Sequence of chain 1.A:
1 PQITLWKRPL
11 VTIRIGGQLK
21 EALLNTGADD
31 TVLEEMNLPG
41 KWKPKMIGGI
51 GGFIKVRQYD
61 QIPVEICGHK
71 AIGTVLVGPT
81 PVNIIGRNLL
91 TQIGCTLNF

The protein below binds the small molecule below.
Small molecule (SMILES): CC(C)[C@H](NC(=O)[C@H](Cc1ccc(O)cc1)NC(=O)[C@H](Cc1ccccc1)NC(=O)[C@@H](NC(=O)[C@H](CCC(=O)O)NC(=O)[C@H](C)N)[C@@H](C)O)C(=O)N[C@@H](CC(=O)O)C(=O)NCC(=O)N[C@@H](C)C(=O)O

Sequence of chain 1.B:
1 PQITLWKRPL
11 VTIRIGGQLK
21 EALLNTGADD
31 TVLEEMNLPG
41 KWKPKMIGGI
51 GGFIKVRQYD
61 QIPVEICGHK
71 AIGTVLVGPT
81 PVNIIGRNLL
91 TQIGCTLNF

Binding-site contacts:
Ligand atom CB contacts residue ASP29 of chain 1.A at 3.2 Å.
Ligand atom CA contacts residue GLY48 of chain 1.A at 3.4 Å.
Ligand atom CB contacts residue GLY48 of chain 1.B at 3.5 Å.
Ligand atom O contacts residue ASP29 of chain 1.B at 3.2 Å (salt-bridge).
Ligand atom CD1 contacts residue PRO81 of chain 1.A at 3.6 Å (hydrophobic).
Ligand atom N contacts residue GLY48 of chain 1.B at 2.7 Å (h-bond).
Ligand atom N contacts residue GLY48 of chain 1.A at 2.9 Å (h-bond).
Ligand atom CB contacts residue ASP30 of chain 1.A at 2.9 Å.
Ligand atom OE2 contacts residue GLY48 of chain 1.A at 3.0 Å (h-bond).
Ligand atom CD1 contacts residue GLY27 of chain 1.A at 3.4 Å.
Ligand atom C contacts residue GLY48 of chain 1.B at 3.5 Å.
Ligand atom CD2 contacts residue GLY27 of chain 1.B at 3.4 Å.
Ligand atom N contacts residue GLY27 of chain 1.A at 2.8 Å (h-bond).
Ligand atom N contacts residue GLY27 of chain 1.B at 3.0 Å (h-bond).
Ligand atom O contacts residue GLY48 of chain 1.A at 3.2 Å (h-bond).
Ligand atom N contacts residue ASP29 of chain 1.A at 3.1 Å (salt-bridge).
Ligand atom OH contacts residue ARG8 of chain 1.A at 3.2 Å (salt-bridge).
Ligand atom O contacts residue GLY48 of chain 1.B at 3.2 Å (h-bond).
Ligand atom O contacts residue ASN25 of chain 1.B at 2.7 Å (h-bond).
Ligand atom O contacts residue ILE47 of chain 1.B at 3.6 Å.
Ligand atom CE2 contacts residue PRO81 of chain 1.B at 3.6 Å (hydrophobic).
Ligand atom CB contacts residue ALA28 of chain 1.B at 3.6 Å (hydrophobic).
Ligand atom CB contacts residue ASN25 of chain 1.B at 3.4 Å.
Ligand atom CG2 contacts residue ALA28 of chain 1.A at 3.5 Å (hydrophobic).
Ligand atom CB contacts residue ARG8 of chain 1.B at 3.2 Å.
Ligand atom O contacts residue LYS45 of chain 1.B at 2.8 Å (salt-bridge).
Ligand atom CA contacts residue ASP30 of chain 1.B at 2.9 Å.
Ligand atom O contacts residue GLY49 of chain 1.B at 3.4 Å.
Ligand atom OXT contacts residue MET46 of chain 1.B at 2.8 Å (h-bond).
Ligand atom CD2 contacts residue ILE50 of chain 1.A at 3.5 Å (hydrophobic).
Ligand atom CB contacts residue GLY27 of chain 1.A at 3.3 Å.
Ligand atom OD1 contacts residue ARG8 of chain 1.A at 3.1 Å (salt-bridge).
Ligand atom N contacts residue ASP29 of chain 1.B at 2.9 Å (salt-bridge).
Ligand atom CA contacts residue GLY27 of chain 1.A at 3.5 Å.
Ligand atom O contacts residue ASP29 of chain 1.A at 3.3 Å (salt-bridge).
Ligand atom CE1 contacts residue PRO81 of chain 1.A at 3.4 Å (hydrophobic).
Ligand atom CA contacts residue GLY48 of chain 1.B at 3.4 Å.
Ligand atom CA contacts residue GLY27 of chain 1.B at 3.5 Å.
Ligand atom O contacts residue GLY49 of chain 1.A at 3.5 Å.
Ligand atom CG contacts residue ARG8 of chain 1.B at 3.3 Å.